The small molecule below binds the protein below.
Small molecule (SMILES): O=C(O)Cc1cccc(OCCCN(Cc2cccc(C(F)(F)F)c2Cl)CC(c2ccccc2)c2ccccc2)c1

Binding-site contacts:
Ligand atom CL4 contacts residue THR64 of chain 2.D at 3.6 Å.
Ligand atom C21 contacts residue HIS227 of chain 2.D at 3.6 Å.
Ligand atom C15 contacts residue PHE141 of chain 2.D at 3.6 Å (hydrophobic).
Ligand atom C23 contacts residue MET104 of chain 2.D at 3.7 Å (hydrophobic).
Ligand atom F40 contacts residue HIS227 of chain 2.D at 3.5 Å.
Ligand atom C26 contacts residue PHE121 of chain 2.D at 3.5 Å (hydrophobic).
Ligand atom C05 contacts residue PHE132 of chain 2.D at 3.7 Å (hydrophobic).
Ligand atom O37 contacts residue LEU122 of chain 2.D at 2.9 Å (h-bond).
Ligand atom O27 contacts residue LEU66 of chain 2.D at 3.3 Å (h-bond).
Ligand atom C05 contacts residue ILE145 of chain 2.D at 3.6 Å (hydrophobic).
Ligand atom C33 contacts residue LEU66 of chain 2.D at 3.5 Å (hydrophobic).
Ligand atom O37 contacts residue ARG111 of chain 2.D at 3.4 Å (salt-bridge).
Ligand atom C11 contacts residue THR108 of chain 2.D at 3.2 Å.
Ligand atom C34 contacts residue GLU73 of chain 2.D at 3.5 Å.
Ligand atom C05 contacts residue ILE119 of chain 2.D at 3.6 Å (hydrophobic).
Ligand atom C05 contacts residue PHE146 of chain 2.D at 3.7 Å (hydrophobic).
Ligand atom C33 contacts residue SER70 of chain 2.D at 3.4 Å.
Ligand atom C30 contacts residue THR108 of chain 2.D at 3.7 Å.
Ligand atom C26 contacts residue LEU66 of chain 2.D at 3.6 Å (hydrophobic).
Ligand atom C35 contacts residue LEU122 of chain 2.D at 3.6 Å (hydrophobic).
Ligand atom C13 contacts residue ILE101 of chain 2.D at 3.4 Å (hydrophobic).
Ligand atom O37 contacts residue PHE121 of chain 2.D at 3.3 Å.
Ligand atom C15 contacts residue ILE145 of chain 2.D at 3.7 Å (hydrophobic).
Ligand atom C32 contacts residue SER70 of chain 2.D at 3.5 Å.
Ligand atom O27 contacts residue ALA67 of chain 2.D at 3.7 Å.
Ligand atom O36 contacts residue ARG111 of chain 2.D at 3.1 Å (salt-bridge).
Ligand atom C29 contacts residue PHE121 of chain 2.D at 3.5 Å (hydrophobic).
Ligand atom C14 contacts residue ILE101 of chain 2.D at 3.6 Å (hydrophobic).
Ligand atom C01 contacts residue PHE132 of chain 2.D at 3.7 Å (hydrophobic).
Ligand atom C21 contacts residue TRP249 of chain 2.D at 3.5 Å (hydrophobic).
Ligand atom C35 contacts residue ARG111 of chain 2.D at 3.4 Å.
Ligand atom C28 contacts residue PHE121 of chain 2.D at 3.7 Å (hydrophobic).
Ligand atom O36 contacts residue LEU122 of chain 2.D at 3.5 Å (h-bond).
Ligand atom C13 contacts residue LEU105 of chain 2.D at 3.4 Å (hydrophobic).
Ligand atom C12 contacts residue THR108 of chain 2.D at 3.4 Å.
Ligand atom C16 contacts residue PHE63 of chain 2.D at 3.5 Å (hydrophobic).
Ligand atom F40 contacts residue LEU241 of chain 2.D at 3.6 Å.
Ligand atom C06 contacts residue PHE132 of chain 2.D at 3.5 Å (hydrophobic).
Ligand atom C28 contacts residue SER70 of chain 2.D at 3.6 Å.
Ligand atom C14 contacts residue PHE141 of chain 2.D at 3.7 Å (hydrophobic).

Sequence of chain 2.D:
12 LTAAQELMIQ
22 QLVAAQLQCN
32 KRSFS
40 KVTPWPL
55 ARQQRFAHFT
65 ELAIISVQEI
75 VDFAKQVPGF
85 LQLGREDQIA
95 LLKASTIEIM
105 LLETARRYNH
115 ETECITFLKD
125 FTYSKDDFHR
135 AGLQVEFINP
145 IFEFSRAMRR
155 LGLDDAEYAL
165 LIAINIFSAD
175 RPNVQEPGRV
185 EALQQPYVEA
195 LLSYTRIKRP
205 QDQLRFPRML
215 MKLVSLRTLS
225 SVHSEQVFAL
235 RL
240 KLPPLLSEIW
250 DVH